The protein below binds the small molecule below.
Small molecule (SMILES): OC[C@H]1O[C@H](O[C@H]2[C@H](O)[C@@H](O)[C@@H](O)O[C@@H]2CO)[C@H](O)[C@@H](O)[C@@H]1O

Binding-site contacts:
Ligand atom O2 contacts residue TRP231 of chain 1.A at 3.8 Å.
Ligand atom O3 contacts residue ARG67 of chain 1.A at 3.1 Å (salt-bridge).
Ligand atom C1 contacts residue ASP15 of chain 1.A at 3.4 Å.
Ligand atom O2 contacts residue GLU112 of chain 1.A at 2.5 Å (salt-bridge).
Ligand atom C2 contacts residue GLU112 of chain 1.A at 3.3 Å.
Ligand atom O1 contacts residue LYS16 of chain 1.A at 2.8 Å (salt-bridge).
Ligand atom O3 contacts residue TRP341 of chain 1.A at 3.7 Å.
Ligand atom C1 contacts residue TRP231 of chain 1.A at 3.6 Å (hydrophobic).
Ligand atom C1 contacts residue TYR156 of chain 1.A at 3.5 Å (hydrophobic).
Ligand atom C1 contacts residue LYS16 of chain 1.A at 3.5 Å.
Ligand atom C2 contacts residue TRP341 of chain 1.A at 4.0 Å (hydrophobic).
Ligand atom O1 contacts residue ASN13 of chain 1.A at 3.6 Å.
Ligand atom C2 contacts residue TRP231 of chain 1.A at 3.7 Å (hydrophobic).
Ligand atom O2 contacts residue TRP63 of chain 1.A at 3.5 Å (h-bond).
Ligand atom C4 contacts residue TRP341 of chain 1.A at 3.6 Å (hydrophobic).
Ligand atom O3 contacts residue GLU112 of chain 1.A at 3.8 Å.
Ligand atom C6 contacts residue GLU154 of chain 1.A at 3.3 Å.
Ligand atom C6 contacts residue PRO155 of chain 1.A at 3.8 Å (hydrophobic).
Ligand atom O3 contacts residue ASP66 of chain 1.A at 2.6 Å (salt-bridge).
Ligand atom C2 contacts residue ASP66 of chain 1.A at 3.5 Å.
Ligand atom O6 contacts residue GLU154 of chain 1.A at 2.8 Å (salt-bridge).
Ligand atom O2 contacts residue ASP66 of chain 1.A at 2.6 Å (salt-bridge).
Ligand atom O5 contacts residue ASP15 of chain 1.A at 3.9 Å.
Ligand atom O2 contacts residue LYS16 of chain 1.A at 2.8 Å (salt-bridge).
Ligand atom O6 contacts residue PHE157 of chain 1.A at 3.8 Å.
Ligand atom C3 contacts residue TRP63 of chain 1.A at 3.6 Å (hydrophobic).
Ligand atom O3 contacts residue TRP63 of chain 1.A at 3.4 Å (h-bond).
Ligand atom O3 contacts residue ALA64 of chain 1.A at 3.3 Å.
Ligand atom O6 contacts residue PRO155 of chain 1.A at 3.4 Å.
Ligand atom O1 contacts residue ASP15 of chain 1.A at 2.7 Å (salt-bridge).
Ligand atom O3 contacts residue TYR156 of chain 1.A at 4.0 Å.
Ligand atom C4 contacts residue TYR156 of chain 1.A at 3.8 Å (hydrophobic).
Ligand atom O4 contacts residue ARG67 of chain 1.A at 3.1 Å (salt-bridge).
Ligand atom O5 contacts residue TYR156 of chain 1.A at 3.3 Å.
Ligand atom C6 contacts residue TYR156 of chain 1.A at 3.7 Å (hydrophobic).
Ligand atom C3 contacts residue ASP66 of chain 1.A at 3.6 Å.
Ligand atom C2 contacts residue LYS16 of chain 1.A at 3.8 Å.
Ligand atom C6 contacts residue TRP341 of chain 1.A at 3.6 Å (hydrophobic).
Ligand atom O6 contacts residue TYR156 of chain 1.A at 3.0 Å (h-bond).
Ligand atom O2 contacts residue ALA64 of chain 1.A at 3.3 Å.

Sequence of chain 1.A:
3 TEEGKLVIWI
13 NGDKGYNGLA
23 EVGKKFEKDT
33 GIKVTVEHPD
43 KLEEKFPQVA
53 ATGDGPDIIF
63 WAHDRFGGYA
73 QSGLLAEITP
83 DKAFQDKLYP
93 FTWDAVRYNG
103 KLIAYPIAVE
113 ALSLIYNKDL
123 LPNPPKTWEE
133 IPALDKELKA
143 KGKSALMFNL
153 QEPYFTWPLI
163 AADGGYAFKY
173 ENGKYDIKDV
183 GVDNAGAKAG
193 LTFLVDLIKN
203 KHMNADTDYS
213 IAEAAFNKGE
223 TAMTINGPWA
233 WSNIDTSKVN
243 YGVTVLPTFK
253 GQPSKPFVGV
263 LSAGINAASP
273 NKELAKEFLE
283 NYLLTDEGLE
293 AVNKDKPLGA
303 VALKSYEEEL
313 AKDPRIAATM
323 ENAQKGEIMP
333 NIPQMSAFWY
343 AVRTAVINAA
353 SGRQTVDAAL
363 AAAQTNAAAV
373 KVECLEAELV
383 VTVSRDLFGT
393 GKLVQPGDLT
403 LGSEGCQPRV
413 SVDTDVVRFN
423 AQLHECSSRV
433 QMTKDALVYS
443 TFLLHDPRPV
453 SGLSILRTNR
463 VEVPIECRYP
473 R